Sequence of chain 1.B:
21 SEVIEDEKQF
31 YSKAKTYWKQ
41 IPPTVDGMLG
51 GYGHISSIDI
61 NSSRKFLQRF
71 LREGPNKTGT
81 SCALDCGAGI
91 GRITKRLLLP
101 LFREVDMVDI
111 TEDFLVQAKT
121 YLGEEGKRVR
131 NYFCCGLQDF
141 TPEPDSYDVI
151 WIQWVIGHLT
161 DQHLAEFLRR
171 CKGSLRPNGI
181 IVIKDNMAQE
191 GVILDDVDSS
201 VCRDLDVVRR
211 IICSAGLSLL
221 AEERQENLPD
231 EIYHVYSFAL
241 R

Binding-site contacts:
Ligand atom N4 contacts residue TRP154 of chain 1.B at 3.9 Å.
Ligand atom O13 contacts residue ILE232 of chain 1.B at 3.3 Å.
Ligand atom O9 contacts residue TYR52 of chain 1.B at 3.5 Å.
Ligand atom C34 contacts residue TRP38 of chain 1.B at 3.8 Å (hydrophobic).
Ligand atom C39 contacts residue SER200 of chain 1.B at 3.4 Å.
Ligand atom C24 contacts residue GLU231 of chain 1.B at 3.8 Å.
Ligand atom C15 contacts residue ASP198 of chain 1.B at 3.5 Å.
Ligand atom C38 contacts residue SER200 of chain 1.B at 3.9 Å.
Ligand atom N2 contacts residue TYR233 of chain 1.B at 3.7 Å.
Ligand atom O30 contacts residue ASN186 of chain 1.B at 2.7 Å (h-bond).
Ligand atom O9 contacts residue LEU49 of chain 1.B at 3.9 Å.
Ligand atom C1 contacts residue ASN186 of chain 1.B at 3.6 Å.
Ligand atom C38 contacts residue HIS158 of chain 1.B at 3.6 Å.
Ligand atom N25 contacts residue GLU231 of chain 1.B at 3.6 Å.
Ligand atom N14 contacts residue SER200 of chain 1.B at 3.4 Å (h-bond).
Ligand atom C38 contacts residue ASP198 of chain 1.B at 3.1 Å.
Ligand atom C36 contacts residue TRP38 of chain 1.B at 3.8 Å (hydrophobic).
Ligand atom C33 contacts residue GLY50 of chain 1.B at 3.6 Å.
Ligand atom N14 contacts residue ASP198 of chain 1.B at 2.5 Å (salt-bridge).
Ligand atom C35 contacts residue ASP198 of chain 1.B at 3.5 Å.
Ligand atom N12 contacts residue ILE232 of chain 1.B at 3.9 Å.
Ligand atom C20 contacts residue GLU231 of chain 1.B at 3.8 Å.
Ligand atom O13 contacts residue TYR233 of chain 1.B at 3.0 Å (h-bond).
Ligand atom C36 contacts residue ASP198 of chain 1.B at 3.6 Å.
Ligand atom C15 contacts residue ASP195 of chain 1.B at 3.6 Å.
Ligand atom C8 contacts residue LEU49 of chain 1.B at 3.5 Å (hydrophobic).
Ligand atom C7 contacts residue TYR52 of chain 1.B at 3.9 Å (hydrophobic).
Ligand atom C35 contacts residue TRP38 of chain 1.B at 3.5 Å (hydrophobic).
Ligand atom C17 contacts residue TYR233 of chain 1.B at 3.6 Å (hydrophobic).
Ligand atom C41 contacts residue TRP154 of chain 1.B at 3.9 Å (hydrophobic).
Ligand atom C39 contacts residue HIS158 of chain 1.B at 3.5 Å.
Ligand atom N14 contacts residue ASP195 of chain 1.B at 3.2 Å (salt-bridge).
Ligand atom C1 contacts residue TRP154 of chain 1.B at 3.8 Å (hydrophobic).
Ligand atom C19 contacts residue GLU231 of chain 1.B at 3.3 Å.
Ligand atom C33 contacts residue MET48 of chain 1.B at 3.7 Å (hydrophobic).
Ligand atom C33 contacts residue LEU49 of chain 1.B at 3.9 Å (hydrophobic).
Ligand atom C31 contacts residue TRP154 of chain 1.B at 3.5 Å (hydrophobic).
Ligand atom C7 contacts residue LEU49 of chain 1.B at 3.4 Å (hydrophobic).
Ligand atom C34 contacts residue GLY50 of chain 1.B at 3.7 Å.
Ligand atom O22 contacts residue GLU231 of chain 1.B at 3.4 Å (salt-bridge).

The small molecule below binds the protein below.
Small molecule (SMILES): [H]/N=C(/N)NCCC[C@H](NC(=O)[C@H](CCCCN)NC(=O)[C@@H]1C=CCN1C(=O)Cc1cccc2ccccc12)C(N)=O